A protein and the small-molecule ligand that binds it are described below.
Small molecule (SMILES): CC(=O)N[C@@H]1[C@@H](O)[C@H](O)[C@@H](CO)O[C@H]1O

Sequence of chain 18.B:
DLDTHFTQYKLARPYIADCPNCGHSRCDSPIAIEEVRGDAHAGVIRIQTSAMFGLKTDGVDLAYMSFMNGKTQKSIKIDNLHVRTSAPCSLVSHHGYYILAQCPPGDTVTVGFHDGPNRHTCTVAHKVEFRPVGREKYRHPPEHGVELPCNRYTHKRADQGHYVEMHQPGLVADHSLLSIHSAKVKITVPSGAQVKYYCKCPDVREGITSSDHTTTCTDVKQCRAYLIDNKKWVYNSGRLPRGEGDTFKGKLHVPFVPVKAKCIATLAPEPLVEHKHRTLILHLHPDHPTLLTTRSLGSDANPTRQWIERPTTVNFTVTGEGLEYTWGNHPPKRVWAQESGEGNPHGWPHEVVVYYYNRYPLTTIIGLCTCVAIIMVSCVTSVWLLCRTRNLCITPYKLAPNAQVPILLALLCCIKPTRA

Binding-site contacts:
Ligand atom C8 contacts residue ASN315 of chain 18.B at 3.5 Å.
Ligand atom O5 contacts residue THR313 of chain 18.B at 4.3 Å.
Ligand atom C4 contacts residue ASN315 of chain 18.B at 4.3 Å.
Ligand atom C1 contacts residue ASN315 of chain 18.B at 1.4 Å.
Ligand atom O7 contacts residue ASN315 of chain 18.B at 4.2 Å.
Ligand atom C1 contacts residue VAL314 of chain 18.B at 4.4 Å (hydrophobic).
Ligand atom C5 contacts residue ASN315 of chain 18.B at 3.7 Å.
Ligand atom C6 contacts residue THR313 of chain 18.B at 4.5 Å.
Ligand atom C8 contacts residue ILE281 of chain 18.B at 4.5 Å (hydrophobic).
Ligand atom C7 contacts residue ASN315 of chain 18.B at 3.3 Å.
Ligand atom C6 contacts residue ASN315 of chain 18.B at 4.5 Å.
Ligand atom O5 contacts residue VAL314 of chain 18.B at 3.8 Å.
Ligand atom O5 contacts residue ASN315 of chain 18.B at 2.4 Å (h-bond).
Ligand atom C3 contacts residue ASN315 of chain 18.B at 3.8 Å.
Ligand atom N2 contacts residue ASN315 of chain 18.B at 2.8 Å (h-bond).
Ligand atom C2 contacts residue ASN315 of chain 18.B at 2.5 Å.